Sequence of chain 1.A:
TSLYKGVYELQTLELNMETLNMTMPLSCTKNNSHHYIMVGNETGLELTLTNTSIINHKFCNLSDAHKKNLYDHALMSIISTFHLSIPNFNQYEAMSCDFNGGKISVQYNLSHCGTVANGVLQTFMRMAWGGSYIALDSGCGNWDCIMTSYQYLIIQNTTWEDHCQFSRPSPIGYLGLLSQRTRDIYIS

Binding-site contacts:
Ligand atom C5 contacts residue GLN218 of chain 1.A at 4.1 Å.
Ligand atom O4 contacts residue SER216 of chain 1.A at 4.3 Å.
Ligand atom C8 contacts residue ASN109 of chain 1.A at 4.4 Å.
Ligand atom C4 contacts residue ASN109 of chain 1.A at 4.2 Å.
Ligand atom O5 contacts residue SER216 of chain 1.A at 3.9 Å.
Ligand atom O5 contacts residue GLN218 of chain 1.A at 3.2 Å (h-bond).
Ligand atom C5 contacts residue SER216 of chain 1.A at 3.7 Å.
Ligand atom O3 contacts residue SER216 of chain 1.A at 4.2 Å.
Ligand atom N2 contacts residue ASN109 of chain 1.A at 2.9 Å (h-bond).
Ligand atom O6 contacts residue GLN218 of chain 1.A at 4.1 Å.
Ligand atom O5 contacts residue ASN109 of chain 1.A at 2.4 Å (h-bond).
Ligand atom C7 contacts residue ASN109 of chain 1.A at 3.3 Å.
Ligand atom N2 contacts residue SER216 of chain 1.A at 4.4 Å.
Ligand atom C4 contacts residue SER216 of chain 1.A at 4.4 Å.
Ligand atom C3 contacts residue SER216 of chain 1.A at 3.8 Å.
Ligand atom C3 contacts residue ASN109 of chain 1.A at 3.8 Å.
Ligand atom C5 contacts residue ASN109 of chain 1.A at 3.7 Å.
Ligand atom O7 contacts residue ASN109 of chain 1.A at 3.3 Å (h-bond).
Ligand atom C2 contacts residue ASN109 of chain 1.A at 2.4 Å.
Ligand atom C1 contacts residue SER216 of chain 1.A at 3.5 Å.
Ligand atom C8 contacts residue TYR217 of chain 1.A at 3.7 Å (hydrophobic).
Ligand atom C1 contacts residue ASN109 of chain 1.A at 1.4 Å.
Ligand atom C1 contacts residue GLN218 of chain 1.A at 4.0 Å.
Ligand atom C6 contacts residue GLN218 of chain 1.A at 4.0 Å.
Ligand atom C2 contacts residue SER216 of chain 1.A at 4.2 Å.

This protein binds this small molecule.
Small molecule (SMILES): CC(=O)N[C@H]1[C@H](O[C@H]2[C@H](O)[C@@H](NC(C)=O)CO[C@@H]2CO)O[C@H](CO)[C@@H](O)[C@@H]1O